Sequence of chain 1.D:
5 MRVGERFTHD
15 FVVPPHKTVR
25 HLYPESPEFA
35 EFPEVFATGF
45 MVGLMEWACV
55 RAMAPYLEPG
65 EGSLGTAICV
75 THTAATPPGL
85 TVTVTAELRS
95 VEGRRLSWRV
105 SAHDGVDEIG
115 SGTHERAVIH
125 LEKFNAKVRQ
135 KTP

Binding-site contacts:
Ligand atom N8 contacts residue ALA79 of chain 1.D at 4.2 Å.
Ligand atom O5 contacts residue ALA78 of chain 1.D at 4.2 Å.
Ligand atom C6 contacts residue ALA78 of chain 1.D at 3.6 Å (hydrophobic).
Ligand atom C7 contacts residue THR77 of chain 1.D at 3.7 Å.
Ligand atom O5 contacts residue ALA79 of chain 1.D at 3.5 Å.
Ligand atom C2 contacts residue GLY69 of chain 1.C at 3.6 Å.
Ligand atom C3 contacts residue LEU68 of chain 1.C at 4.3 Å (hydrophobic).
Ligand atom O4 contacts residue HIS76 of chain 1.D at 3.8 Å.
Ligand atom F4 contacts residue VAL39 of chain 1.D at 4.2 Å.
Ligand atom O4 contacts residue GLY69 of chain 1.C at 3.1 Å (h-bond).
Ligand atom N8 contacts residue THR77 of chain 1.D at 3.5 Å (h-bond).
Ligand atom C9 contacts residue THR77 of chain 1.D at 3.6 Å.
Ligand atom C3 contacts residue GLY69 of chain 1.C at 3.2 Å.
Ligand atom F4 contacts residue GLY69 of chain 1.C at 4.2 Å.
Ligand atom C6 contacts residue HIS76 of chain 1.D at 3.5 Å.
Ligand atom C2 contacts residue LEU68 of chain 1.C at 3.8 Å (hydrophobic).
Ligand atom C3 contacts residue HIS76 of chain 1.D at 3.4 Å.
Ligand atom O5 contacts residue VAL39 of chain 1.D at 3.9 Å.
Ligand atom F4 contacts residue THR42 of chain 1.D at 4.0 Å.
Ligand atom C6 contacts residue LEU68 of chain 1.C at 4.2 Å (hydrophobic).
Ligand atom C10 contacts residue THR77 of chain 1.D at 4.3 Å.
Ligand atom O11 contacts residue THR77 of chain 1.D at 3.9 Å.
Ligand atom F4 contacts residue HIS76 of chain 1.D at 4.3 Å.
Ligand atom O4 contacts residue LEU68 of chain 1.C at 3.7 Å.
Ligand atom C10 contacts residue THR70 of chain 1.C at 3.9 Å.
Ligand atom C6 contacts residue GLY69 of chain 1.C at 4.2 Å.
Ligand atom F4 contacts residue PHE40 of chain 1.D at 3.9 Å.
Ligand atom C7 contacts residue ALA78 of chain 1.D at 4.0 Å (hydrophobic).
Ligand atom C7 contacts residue THR70 of chain 1.C at 4.1 Å.
Ligand atom C7 contacts residue HIS76 of chain 1.D at 3.1 Å.
Ligand atom N8 contacts residue ALA78 of chain 1.D at 3.9 Å.
Ligand atom C2 contacts residue HIS76 of chain 1.D at 3.9 Å.
Ligand atom C6 contacts residue THR77 of chain 1.D at 4.2 Å.
Ligand atom O5 contacts residue HIS76 of chain 1.D at 4.0 Å.
Ligand atom N8 contacts residue HIS76 of chain 1.D at 4.3 Å.
Ligand atom O5 contacts residue PHE40 of chain 1.D at 4.3 Å.
Ligand atom C6 contacts residue ALA79 of chain 1.D at 3.8 Å (hydrophobic).
Ligand atom C3 contacts residue THR42 of chain 1.D at 3.6 Å.
Ligand atom O5 contacts residue LEU68 of chain 1.C at 3.9 Å.
Ligand atom C3 contacts residue PHE40 of chain 1.D at 4.4 Å (hydrophobic).

The small molecule below binds the protein below.
Small molecule (SMILES): CC(C)(CO)[C@H](O)C(=O)NCCC(=O)NCCOC(=O)CF

Sequence of chain 1.C:
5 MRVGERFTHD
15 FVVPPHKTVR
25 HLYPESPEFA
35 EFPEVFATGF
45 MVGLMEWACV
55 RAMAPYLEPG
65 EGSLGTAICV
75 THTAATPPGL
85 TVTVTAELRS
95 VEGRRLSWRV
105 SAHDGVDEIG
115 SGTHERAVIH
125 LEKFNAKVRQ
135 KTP